Binding-site contacts:
Ligand atom N3 contacts residue SER77 of chain 1.D at 3.1 Å (h-bond).
Ligand atom C9 contacts residue ASP117 of chain 1.D at 3.7 Å.
Ligand atom C4 contacts residue TRP68 of chain 1.D at 3.6 Å (hydrophobic).
Ligand atom C13 contacts residue SER101 of chain 1.D at 3.7 Å.
Ligand atom C6 contacts residue TRP109 of chain 1.B at 3.6 Å (hydrophobic).
Ligand atom C9 contacts residue TYR32 of chain 1.D at 3.6 Å (hydrophobic).
Ligand atom C10 contacts residue VAL36 of chain 1.D at 3.7 Å (hydrophobic).
Ligand atom N4 contacts residue SER101 of chain 1.D at 3.0 Å (h-bond).
Ligand atom S1 contacts residue THR79 of chain 1.D at 3.4 Å (h-bond).
Ligand atom O1 contacts residue ASN38 of chain 1.D at 2.8 Å (h-bond).
Ligand atom S1 contacts residue TRP68 of chain 1.D at 3.6 Å.
Ligand atom N1 contacts residue LEU14 of chain 1.D at 3.6 Å.
Ligand atom C11 contacts residue SER77 of chain 1.D at 3.8 Å.
Ligand atom C2 contacts residue ASN38 of chain 1.D at 3.6 Å.
Ligand atom O2 contacts residue SER16 of chain 1.D at 2.7 Å (h-bond).
Ligand atom C9 contacts residue SER16 of chain 1.D at 3.7 Å.
Ligand atom C9 contacts residue LEU14 of chain 1.D at 3.6 Å (hydrophobic).
Ligand atom C9 contacts residue ASN12 of chain 1.D at 3.7 Å.
Ligand atom C10 contacts residue TRP109 of chain 1.B at 3.7 Å (hydrophobic).
Ligand atom C4 contacts residue LEU99 of chain 1.D at 3.7 Å (hydrophobic).
Ligand atom C8 contacts residue TRP97 of chain 1.D at 3.7 Å (hydrophobic).
Ligand atom C14 contacts residue SER77 of chain 1.D at 3.5 Å.
Ligand atom C5 contacts residue SER34 of chain 1.D at 3.4 Å.
Ligand atom N2 contacts residue SER34 of chain 1.D at 3.0 Å (h-bond).
Ligand atom C1 contacts residue ASN38 of chain 1.D at 3.6 Å.
Ligand atom C3 contacts residue TRP68 of chain 1.D at 3.7 Å (hydrophobic).
Ligand atom N1 contacts residue ASN12 of chain 1.D at 3.9 Å.
Ligand atom C5 contacts residue TRP68 of chain 1.D at 3.9 Å (hydrophobic).
Ligand atom O2 contacts residue ASN12 of chain 1.D at 2.9 Å (h-bond).
Ligand atom C8 contacts residue ASP117 of chain 1.D at 3.8 Å.
Ligand atom C2 contacts residue TRP68 of chain 1.D at 3.6 Å (hydrophobic).
Ligand atom N2 contacts residue VAL36 of chain 1.D at 3.6 Å.
Ligand atom C5 contacts residue VAL36 of chain 1.D at 3.8 Å (hydrophobic).
Ligand atom N1 contacts residue ASP117 of chain 1.D at 2.8 Å (salt-bridge).
Ligand atom S1 contacts residue TRP81 of chain 1.D at 3.7 Å.
Ligand atom O1 contacts residue GLY37 of chain 1.D at 3.5 Å.
Ligand atom O2 contacts residue ASP117 of chain 1.D at 3.8 Å.
Ligand atom C7 contacts residue TRP97 of chain 1.D at 3.3 Å (hydrophobic).
Ligand atom C14 contacts residue SER101 of chain 1.D at 2.9 Å.
Ligand atom O2 contacts residue TYR32 of chain 1.D at 2.7 Å (h-bond).

Sequence of chain 1.D:
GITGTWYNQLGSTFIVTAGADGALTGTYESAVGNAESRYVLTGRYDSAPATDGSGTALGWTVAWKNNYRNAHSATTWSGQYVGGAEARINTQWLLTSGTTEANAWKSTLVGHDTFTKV

This protein binds this small molecule.
Small molecule (SMILES): O=C(CCCC[C@@H]1SC[C@@H]2NC(=O)N[C@@H]21)N[C@H]1CCNC1

Sequence of chain 1.B:
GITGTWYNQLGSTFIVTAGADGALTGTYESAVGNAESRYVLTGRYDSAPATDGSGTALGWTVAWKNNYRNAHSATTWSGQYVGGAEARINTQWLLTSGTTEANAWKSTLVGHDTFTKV